Sequence of chain 1.A:
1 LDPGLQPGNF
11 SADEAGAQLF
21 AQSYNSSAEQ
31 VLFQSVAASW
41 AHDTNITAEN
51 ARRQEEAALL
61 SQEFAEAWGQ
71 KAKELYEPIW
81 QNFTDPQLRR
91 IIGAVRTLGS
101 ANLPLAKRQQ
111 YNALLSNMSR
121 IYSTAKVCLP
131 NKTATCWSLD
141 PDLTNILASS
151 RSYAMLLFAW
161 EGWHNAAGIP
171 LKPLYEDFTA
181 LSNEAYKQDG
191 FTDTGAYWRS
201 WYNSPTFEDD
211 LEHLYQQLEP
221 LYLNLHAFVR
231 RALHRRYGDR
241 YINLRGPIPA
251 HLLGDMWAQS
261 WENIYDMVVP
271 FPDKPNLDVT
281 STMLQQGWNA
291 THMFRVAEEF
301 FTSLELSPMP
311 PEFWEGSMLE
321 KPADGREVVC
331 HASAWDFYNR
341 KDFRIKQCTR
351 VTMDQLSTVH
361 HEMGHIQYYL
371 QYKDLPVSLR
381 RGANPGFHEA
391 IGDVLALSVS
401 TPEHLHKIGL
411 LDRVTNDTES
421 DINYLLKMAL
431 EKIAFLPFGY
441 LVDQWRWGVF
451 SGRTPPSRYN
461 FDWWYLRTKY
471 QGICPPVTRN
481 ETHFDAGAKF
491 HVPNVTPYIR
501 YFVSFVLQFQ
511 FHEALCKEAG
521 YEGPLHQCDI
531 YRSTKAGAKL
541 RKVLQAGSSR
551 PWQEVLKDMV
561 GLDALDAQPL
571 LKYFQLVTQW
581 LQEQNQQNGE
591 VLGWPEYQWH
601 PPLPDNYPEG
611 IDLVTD

Binding-site contacts:
Ligand atom C8 contacts residue ASN416 of chain 1.A at 4.5 Å.
Ligand atom C2 contacts residue ASN416 of chain 1.A at 2.4 Å.
Ligand atom C3 contacts residue PRO524 of chain 1.A at 3.9 Å (hydrophobic).
Ligand atom O7 contacts residue ASN416 of chain 1.A at 3.7 Å.
Ligand atom C3 contacts residue GLN527 of chain 1.A at 3.5 Å.
Ligand atom C5 contacts residue ASN416 of chain 1.A at 3.7 Å.
Ligand atom O4 contacts residue PRO524 of chain 1.A at 4.1 Å.
Ligand atom O3 contacts residue PRO524 of chain 1.A at 3.6 Å.
Ligand atom N2 contacts residue ASN416 of chain 1.A at 2.9 Å (h-bond).
Ligand atom C8 contacts residue GLU403 of chain 1.A at 4.0 Å.
Ligand atom C1 contacts residue GLN527 of chain 1.A at 4.1 Å.
Ligand atom C4 contacts residue ASN416 of chain 1.A at 4.2 Å.
Ligand atom O3 contacts residue GLN527 of chain 1.A at 3.8 Å.
Ligand atom C7 contacts residue ASN416 of chain 1.A at 3.5 Å.
Ligand atom C2 contacts residue GLN527 of chain 1.A at 3.5 Å.
Ligand atom C8 contacts residue GLN527 of chain 1.A at 3.5 Å.
Ligand atom O5 contacts residue ASN416 of chain 1.A at 2.4 Å (h-bond).
Ligand atom N2 contacts residue GLN527 of chain 1.A at 2.7 Å (h-bond).
Ligand atom C1 contacts residue ASN416 of chain 1.A at 1.4 Å.
Ligand atom C3 contacts residue ASN416 of chain 1.A at 3.8 Å.
Ligand atom C7 contacts residue GLN527 of chain 1.A at 3.6 Å.

A small-molecule ligand and the protein it binds are described below.
Small molecule (SMILES): CC(=O)N[C@@H]1[C@@H](O)[C@H](O)[C@@H](CO)O[C@H]1O